Sequence of chain 31.D:
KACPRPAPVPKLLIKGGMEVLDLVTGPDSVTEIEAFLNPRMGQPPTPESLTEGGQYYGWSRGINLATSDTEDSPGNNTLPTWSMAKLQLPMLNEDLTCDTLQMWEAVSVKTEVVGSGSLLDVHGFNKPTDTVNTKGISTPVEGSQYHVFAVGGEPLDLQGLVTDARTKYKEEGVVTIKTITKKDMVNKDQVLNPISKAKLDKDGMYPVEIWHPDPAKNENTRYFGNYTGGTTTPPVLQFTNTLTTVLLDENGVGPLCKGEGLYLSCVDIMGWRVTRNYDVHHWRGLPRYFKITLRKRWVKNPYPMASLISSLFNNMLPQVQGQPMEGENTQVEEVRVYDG

Sequence of chain 31.E:
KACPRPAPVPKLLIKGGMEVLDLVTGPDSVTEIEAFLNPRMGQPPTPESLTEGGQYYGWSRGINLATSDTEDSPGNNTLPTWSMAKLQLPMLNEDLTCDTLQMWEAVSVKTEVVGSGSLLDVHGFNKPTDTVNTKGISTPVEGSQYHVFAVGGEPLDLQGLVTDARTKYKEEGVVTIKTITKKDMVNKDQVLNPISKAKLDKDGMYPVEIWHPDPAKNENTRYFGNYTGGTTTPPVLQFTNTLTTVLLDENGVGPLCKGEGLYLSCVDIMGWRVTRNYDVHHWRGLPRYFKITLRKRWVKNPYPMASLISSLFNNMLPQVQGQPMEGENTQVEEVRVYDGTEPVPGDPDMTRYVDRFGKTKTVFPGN

This protein binds this small molecule.
Small molecule (SMILES): CC(=O)N[C@@H]1[C@@H](O[C@@H]2O[C@H](CO)[C@H](O)[C@H](O[C@]3(C(=O)O)C[C@H](O)[C@@H](NC(C)=O)[C@H]([C@H](O)[C@H](O)CO)O3)[C@H]2O)[C@H](O)[C@@H](CO[C@]2(C(=O)O)C[C@H](O)[C@@H](NC(C)=O)[C@H]([C@H](O)[C@H](O)CO)O2)O[C@H]1O

Binding-site contacts:
Ligand atom C4 contacts residue VAL296 of chain 31.D at 4.2 Å (hydrophobic).
Ligand atom C4 contacts residue TYR72 of chain 31.D at 3.4 Å (hydrophobic).
Ligand atom C3 contacts residue GLY78 of chain 31.D at 3.8 Å.
Ligand atom O8 contacts residue TYR72 of chain 31.D at 3.4 Å (h-bond).
Ligand atom C5 contacts residue TYR72 of chain 31.D at 3.5 Å (hydrophobic).
Ligand atom C2 contacts residue GLY78 of chain 31.D at 4.2 Å.
Ligand atom O4 contacts residue ARG77 of chain 31.D at 4.2 Å.
Ligand atom C6 contacts residue TYR72 of chain 31.D at 3.7 Å (hydrophobic).
Ligand atom O4 contacts residue VAL296 of chain 31.D at 3.9 Å.
Ligand atom C6 contacts residue THR94 of chain 31.D at 4.3 Å.
Ligand atom C3 contacts residue VAL296 of chain 31.D at 3.6 Å (hydrophobic).
Ligand atom C10 contacts residue TYR72 of chain 31.D at 4.0 Å (hydrophobic).
Ligand atom C4 contacts residue HIS298 of chain 31.D at 3.7 Å.
Ligand atom O1A contacts residue GLY78 of chain 31.D at 3.8 Å.
Ligand atom C6 contacts residue ASN80 of chain 31.D at 4.3 Å.
Ligand atom O1B contacts residue ARG77 of chain 31.D at 2.4 Å (salt-bridge).
Ligand atom N5 contacts residue TYR72 of chain 31.D at 2.9 Å (h-bond).
Ligand atom C4 contacts residue ARG77 of chain 31.D at 4.0 Å.
Ligand atom C1 contacts residue ARG77 of chain 31.D at 3.1 Å.
Ligand atom C3 contacts residue HIS298 of chain 31.D at 3.8 Å.
Ligand atom C4 contacts residue GLY78 of chain 31.D at 3.9 Å.
Ligand atom O4 contacts residue GLY78 of chain 31.D at 3.4 Å (h-bond).
Ligand atom O4 contacts residue HIS298 of chain 31.D at 2.7 Å (h-bond).
Ligand atom O4 contacts residue ASN80 of chain 31.D at 4.1 Å.
Ligand atom O8 contacts residue ARG77 of chain 31.D at 3.5 Å (salt-bridge).
Ligand atom C5 contacts residue ASN93 of chain 31.D at 4.1 Å.
Ligand atom C2 contacts residue ARG77 of chain 31.D at 4.0 Å.
Ligand atom O6 contacts residue ASN93 of chain 31.D at 3.6 Å (h-bond).
Ligand atom O1A contacts residue TYR72 of chain 31.D at 3.4 Å.
Ligand atom C11 contacts residue TYR72 of chain 31.D at 4.2 Å (hydrophobic).
Ligand atom C3 contacts residue ARG77 of chain 31.D at 3.3 Å.
Ligand atom C6 contacts residue ASN93 of chain 31.D at 3.4 Å.
Ligand atom O1A contacts residue ARG77 of chain 31.D at 2.7 Å (salt-bridge).
Ligand atom O4 contacts residue THR291 of chain 31.D at 3.9 Å.
Ligand atom C1 contacts residue TYR72 of chain 31.D at 3.8 Å (hydrophobic).
Ligand atom C8 contacts residue ARG77 of chain 31.D at 4.2 Å.
Ligand atom O4 contacts residue TYR72 of chain 31.D at 3.7 Å.
Ligand atom O1B contacts residue TYR72 of chain 31.D at 4.0 Å.
Ligand atom O1A contacts residue LYS186 of chain 31.D at 4.3 Å.
Ligand atom O3 contacts residue GLY78 of chain 31.D at 3.7 Å.